This protein binds this small molecule.
Small molecule (SMILES): OC[C@H]1O[C@@H](O)[C@H](O)[C@@H](O)[C@@H]1O

Binding-site contacts:
Ligand atom O2 contacts residue GLU121 of chain 1.A at 2.0 Å (salt-bridge).
Ligand atom O1 contacts residue ARG125 of chain 1.A at 4.2 Å.
Ligand atom C4 contacts residue TRP186 of chain 1.A at 3.1 Å (hydrophobic).
Ligand atom C6 contacts residue ASN185 of chain 1.A at 3.5 Å.
Ligand atom O3 contacts residue TRP186 of chain 1.A at 4.4 Å.
Ligand atom O1 contacts residue GLY124 of chain 1.A at 3.2 Å.
Ligand atom O2 contacts residue ARG98 of chain 1.A at 3.4 Å (salt-bridge).
Ligand atom O2 contacts residue VAL122 of chain 1.A at 3.4 Å.
Ligand atom C6 contacts residue TRP186 of chain 1.A at 3.5 Å (hydrophobic).
Ligand atom C2 contacts residue GLU121 of chain 1.A at 3.0 Å.
Ligand atom C1 contacts residue TRP123 of chain 1.A at 3.5 Å (hydrophobic).
Ligand atom O5 contacts residue ARG125 of chain 1.A at 3.9 Å.
Ligand atom C3 contacts residue ARG98 of chain 1.A at 3.4 Å.
Ligand atom O2 contacts residue GLY124 of chain 1.A at 3.9 Å.
Ligand atom O1 contacts residue TRP123 of chain 1.A at 2.8 Å (h-bond).
Ligand atom C1 contacts residue GLY124 of chain 1.A at 4.4 Å.
Ligand atom C1 contacts residue GLU121 of chain 1.A at 4.0 Å.
Ligand atom C2 contacts residue TRP123 of chain 1.A at 3.2 Å (hydrophobic).
Ligand atom C4 contacts residue GLU121 of chain 1.A at 4.4 Å.
Ligand atom C5 contacts residue TRP186 of chain 1.A at 3.9 Å (hydrophobic).
Ligand atom O4 contacts residue ARG98 of chain 1.A at 4.3 Å.
Ligand atom O3 contacts residue VAL122 of chain 1.A at 3.9 Å.
Ligand atom O6 contacts residue PRO187 of chain 1.A at 3.9 Å.
Ligand atom O3 contacts residue ARG98 of chain 1.A at 2.5 Å (salt-bridge).
Ligand atom C2 contacts residue ARG98 of chain 1.A at 3.3 Å.
Ligand atom C3 contacts residue TRP186 of chain 1.A at 4.3 Å (hydrophobic).
Ligand atom O6 contacts residue ASN185 of chain 1.A at 3.1 Å (h-bond).
Ligand atom O2 contacts residue TRP123 of chain 1.A at 2.2 Å (h-bond).
Ligand atom O6 contacts residue ARG125 of chain 1.A at 3.3 Å (salt-bridge).
Ligand atom O2 contacts residue GLN120 of chain 1.A at 4.4 Å.
Ligand atom O3 contacts residue GLU121 of chain 1.A at 2.6 Å (salt-bridge).
Ligand atom C1 contacts residue ARG98 of chain 1.A at 4.2 Å.
Ligand atom C4 contacts residue ARG98 of chain 1.A at 3.8 Å.
Ligand atom C3 contacts residue GLU121 of chain 1.A at 3.0 Å.
Ligand atom C4 contacts residue PRO187 of chain 1.A at 4.4 Å (hydrophobic).
Ligand atom O6 contacts residue TRP186 of chain 1.A at 3.3 Å (h-bond).
Ligand atom C6 contacts residue ARG125 of chain 1.A at 4.2 Å.
Ligand atom O4 contacts residue TRP186 of chain 1.A at 3.0 Å (h-bond).
Ligand atom O1 contacts residue ARG98 of chain 1.A at 4.2 Å.
Ligand atom O4 contacts residue ASN185 of chain 1.A at 4.3 Å.

Sequence of chain 1.A:
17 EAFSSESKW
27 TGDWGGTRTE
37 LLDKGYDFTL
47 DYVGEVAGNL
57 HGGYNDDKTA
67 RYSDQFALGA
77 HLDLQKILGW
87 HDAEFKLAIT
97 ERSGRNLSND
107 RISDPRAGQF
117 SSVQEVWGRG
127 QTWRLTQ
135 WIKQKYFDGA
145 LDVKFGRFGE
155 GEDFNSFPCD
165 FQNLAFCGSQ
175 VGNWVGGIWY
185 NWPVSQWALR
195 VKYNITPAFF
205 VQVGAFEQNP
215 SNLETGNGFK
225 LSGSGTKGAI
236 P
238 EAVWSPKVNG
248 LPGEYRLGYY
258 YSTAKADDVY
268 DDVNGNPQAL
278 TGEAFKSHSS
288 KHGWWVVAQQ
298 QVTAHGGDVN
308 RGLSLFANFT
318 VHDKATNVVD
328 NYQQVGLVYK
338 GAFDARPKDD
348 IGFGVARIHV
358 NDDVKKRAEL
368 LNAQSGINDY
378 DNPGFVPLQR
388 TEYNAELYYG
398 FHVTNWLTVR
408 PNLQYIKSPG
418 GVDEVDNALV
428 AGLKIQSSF